Sequence of chain 1.D:
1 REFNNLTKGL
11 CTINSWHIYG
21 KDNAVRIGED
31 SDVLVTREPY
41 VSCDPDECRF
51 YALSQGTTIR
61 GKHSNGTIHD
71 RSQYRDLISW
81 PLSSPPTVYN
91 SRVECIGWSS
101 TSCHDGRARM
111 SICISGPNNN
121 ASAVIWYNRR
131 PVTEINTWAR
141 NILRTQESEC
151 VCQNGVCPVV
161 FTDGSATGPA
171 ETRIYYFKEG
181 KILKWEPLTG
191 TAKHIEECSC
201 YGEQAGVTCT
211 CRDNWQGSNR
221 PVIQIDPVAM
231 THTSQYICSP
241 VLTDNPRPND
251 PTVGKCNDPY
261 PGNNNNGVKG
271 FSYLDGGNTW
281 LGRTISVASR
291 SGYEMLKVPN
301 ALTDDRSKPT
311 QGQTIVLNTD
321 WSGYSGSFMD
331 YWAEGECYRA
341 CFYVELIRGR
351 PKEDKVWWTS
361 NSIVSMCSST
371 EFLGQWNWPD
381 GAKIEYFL

Sequence of chain 1.A:
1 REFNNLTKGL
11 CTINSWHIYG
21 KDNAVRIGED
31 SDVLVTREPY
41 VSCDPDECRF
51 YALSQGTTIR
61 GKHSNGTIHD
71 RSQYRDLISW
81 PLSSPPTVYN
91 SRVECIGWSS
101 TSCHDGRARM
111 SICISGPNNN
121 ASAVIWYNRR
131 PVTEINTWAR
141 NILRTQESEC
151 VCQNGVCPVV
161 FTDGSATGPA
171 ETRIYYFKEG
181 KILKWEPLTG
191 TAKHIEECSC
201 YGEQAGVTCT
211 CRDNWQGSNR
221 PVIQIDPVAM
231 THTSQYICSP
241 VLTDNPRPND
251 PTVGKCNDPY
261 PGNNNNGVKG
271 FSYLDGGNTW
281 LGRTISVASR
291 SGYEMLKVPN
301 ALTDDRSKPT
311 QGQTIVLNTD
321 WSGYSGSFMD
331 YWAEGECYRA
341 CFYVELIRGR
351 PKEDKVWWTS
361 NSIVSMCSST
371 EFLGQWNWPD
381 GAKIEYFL

Binding-site contacts:
Ligand atom O3 contacts residue ARG283 of chain 1.D at 2.9 Å (salt-bridge).
Ligand atom O5 contacts residue ASP250 of chain 1.D at 3.6 Å (salt-bridge).
Ligand atom C3 contacts residue ASN249 of chain 1.D at 3.6 Å.
Ligand atom O5 contacts residue ARG283 of chain 1.D at 3.1 Å (salt-bridge).
Ligand atom C1 contacts residue ASN120 of chain 1.A at 1.4 Å.
Ligand atom O6 contacts residue ASP250 of chain 1.D at 2.5 Å (salt-bridge).
Ligand atom C6 contacts residue LEU373 of chain 1.D at 3.4 Å (hydrophobic).
Ligand atom C6 contacts residue ASP250 of chain 1.D at 3.6 Å.
Ligand atom C5 contacts residue ARG283 of chain 1.D at 3.5 Å.
Ligand atom O3 contacts residue ASN249 of chain 1.D at 2.6 Å (h-bond).
Ligand atom O2 contacts residue ASN249 of chain 1.D at 3.0 Å (h-bond).
Ligand atom N2 contacts residue ASN120 of chain 1.A at 2.9 Å (h-bond).
Ligand atom O2 contacts residue GLY312 of chain 1.D at 3.1 Å.
Ligand atom C6 contacts residue THR310 of chain 1.D at 3.6 Å.
Ligand atom O3 contacts residue GLU294 of chain 1.D at 2.5 Å (salt-bridge).
Ligand atom O5 contacts residue GLY374 of chain 1.D at 3.4 Å.
Ligand atom O6 contacts residue THR310 of chain 1.D at 3.4 Å (h-bond).
Ligand atom C6 contacts residue GLN311 of chain 1.D at 3.6 Å.
Ligand atom C4 contacts residue GLU294 of chain 1.D at 3.4 Å.
Ligand atom O5 contacts residue GLN375 of chain 1.D at 3.5 Å (h-bond).
Ligand atom O6 contacts residue GLN375 of chain 1.D at 2.9 Å (h-bond).
Ligand atom O6 contacts residue LYS308 of chain 1.D at 2.8 Å (salt-bridge).
Ligand atom C6 contacts residue ILE285 of chain 1.D at 3.5 Å (hydrophobic).
Ligand atom O4 contacts residue ARG247 of chain 1.D at 3.0 Å (salt-bridge).
Ligand atom O4 contacts residue ARG283 of chain 1.D at 3.6 Å (salt-bridge).
Ligand atom O6 contacts residue ILE285 of chain 1.D at 2.7 Å (h-bond).
Ligand atom O4 contacts residue VAL287 of chain 1.D at 3.4 Å.
Ligand atom C1 contacts residue ARG283 of chain 1.D at 3.6 Å.
Ligand atom O3 contacts residue GLY312 of chain 1.D at 3.0 Å (h-bond).
Ligand atom O2 contacts residue LEU296 of chain 1.D at 3.3 Å.
Ligand atom C3 contacts residue GLY312 of chain 1.D at 3.4 Å.
Ligand atom C3 contacts residue GLU294 of chain 1.D at 3.3 Å.
Ligand atom O3 contacts residue GLN311 of chain 1.D at 3.4 Å.
Ligand atom C7 contacts residue ASN120 of chain 1.A at 3.5 Å.
Ligand atom O5 contacts residue ASN120 of chain 1.A at 2.3 Å (h-bond).
Ligand atom O4 contacts residue GLU294 of chain 1.D at 2.5 Å (salt-bridge).
Ligand atom O5 contacts residue GLY312 of chain 1.D at 3.6 Å (h-bond).
Ligand atom C5 contacts residue GLN375 of chain 1.D at 3.6 Å.
Ligand atom C2 contacts residue ASN120 of chain 1.A at 2.4 Å.
Ligand atom O3 contacts residue ASP250 of chain 1.D at 3.0 Å (salt-bridge).

A small-molecule ligand and the protein it binds are described below.
Small molecule (SMILES): CC(=O)N[C@H]1[C@H](O[C@H]2[C@H](O)[C@@H](NC(C)=O)CO[C@@H]2CO)O[C@H](CO)[C@@H](O[C@@H]2O[C@H](CO[C@H]3O[C@H](CO[C@H]4O[C@H](CO)[C@@H](O)[C@H](O)[C@@H]4O)[C@@H](O)[C@H](O[C@H]4O[C@H](CO)[C@@H](O)[C@H](O)[C@@H]4O)[C@@H]3O)[C@@H](O)[C@H](O[C@H]3O[C@H](CO)[C@@H](O)[C@H](O)[C@@H]3O[C@H]3O[C@H](CO)[C@@H](O)[C@H](O)[C@@H]3O[C@H]3O[C@H](CO)[C@@H](O)[C@H](O)[C@@H]3O)[C@@H]2O)[C@@H]1O